Sequence of chain 1.B:
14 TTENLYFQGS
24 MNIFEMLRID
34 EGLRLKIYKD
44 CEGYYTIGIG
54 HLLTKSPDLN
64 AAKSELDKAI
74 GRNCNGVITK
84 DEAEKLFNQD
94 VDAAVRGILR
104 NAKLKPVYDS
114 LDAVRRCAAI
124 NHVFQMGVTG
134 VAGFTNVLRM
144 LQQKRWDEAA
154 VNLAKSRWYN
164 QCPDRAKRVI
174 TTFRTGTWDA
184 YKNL

The protein below binds the small molecule below.
Small molecule (SMILES): Cc1cc(C(F)(F)F)n[nH]1

Binding-site contacts:
Ligand atom CAA contacts residue LEU144 of chain 1.B at 3.9 Å (hydrophobic).
Ligand atom FAC contacts residue LEU107 of chain 1.B at 4.0 Å.
Ligand atom CAJ contacts residue LEU107 of chain 1.B at 4.2 Å (hydrophobic).
Ligand atom NAG contacts residue VAL134 of chain 1.B at 3.3 Å.
Ligand atom CAJ contacts residue ALA122 of chain 1.B at 3.7 Å (hydrophobic).
Ligand atom NAG contacts residue PHE176 of chain 1.B at 3.5 Å.
Ligand atom NAG contacts residue HIS125 of chain 1.B at 3.0 Å (h-bond).
Ligand atom CAH contacts residue LEU141 of chain 1.B at 3.9 Å (hydrophobic).
Ligand atom CAA contacts residue LEU156 of chain 1.B at 4.3 Å (hydrophobic).
Ligand atom FAC contacts residue ALA122 of chain 1.B at 3.4 Å.
Ligand atom FAD contacts residue VAL110 of chain 1.B at 3.5 Å.
Ligand atom FAC contacts residue TYR111 of chain 1.B at 4.2 Å.
Ligand atom FAB contacts residue VAL110 of chain 1.B at 3.9 Å.
Ligand atom NAF contacts residue PHE176 of chain 1.B at 3.8 Å.
Ligand atom CAA contacts residue HIS125 of chain 1.B at 3.6 Å.
Ligand atom CAI contacts residue ALA122 of chain 1.B at 3.9 Å (hydrophobic).
Ligand atom CAE contacts residue LEU144 of chain 1.B at 3.8 Å (hydrophobic).
Ligand atom CAE contacts residue LEU141 of chain 1.B at 3.4 Å (hydrophobic).
Ligand atom NAF contacts residue ALA122 of chain 1.B at 3.4 Å.
Ligand atom CAJ contacts residue VAL110 of chain 1.B at 4.2 Å (hydrophobic).
Ligand atom CAH contacts residue LEU144 of chain 1.B at 3.9 Å (hydrophobic).
Ligand atom CAH contacts residue PHE176 of chain 1.B at 4.1 Å (hydrophobic).
Ligand atom CAA contacts residue VAL140 of chain 1.B at 3.7 Å (hydrophobic).
Ligand atom FAB contacts residue TYR111 of chain 1.B at 3.5 Å.
Ligand atom FAD contacts residue LEU141 of chain 1.B at 4.3 Å.
Ligand atom CAJ contacts residue TYR111 of chain 1.B at 4.2 Å (hydrophobic).
Ligand atom CAE contacts residue VAL134 of chain 1.B at 4.0 Å (hydrophobic).
Ligand atom FAC contacts residue ILE101 of chain 1.B at 3.9 Å.
Ligand atom FAD contacts residue LEU107 of chain 1.B at 3.3 Å.
Ligand atom FAB contacts residue LEU114 of chain 1.B at 3.5 Å.
Ligand atom CAH contacts residue HIS125 of chain 1.B at 3.7 Å.
Ligand atom CAA contacts residue VAL134 of chain 1.B at 4.1 Å (hydrophobic).
Ligand atom NAF contacts residue HIS125 of chain 1.B at 4.0 Å.
Ligand atom CAA contacts residue LEU141 of chain 1.B at 3.9 Å (hydrophobic).
Ligand atom CAH contacts residue VAL134 of chain 1.B at 3.6 Å (hydrophobic).
Ligand atom NAG contacts residue ALA122 of chain 1.B at 4.2 Å.
Ligand atom FAD contacts residue TYR111 of chain 1.B at 3.8 Å.
Ligand atom NAF contacts residue VAL134 of chain 1.B at 3.5 Å.
Ligand atom FAB contacts residue ALA122 of chain 1.B at 3.2 Å.
Ligand atom CAI contacts residue VAL134 of chain 1.B at 4.0 Å (hydrophobic).